The small molecule below binds the protein below.
Small molecule (SMILES): C[Se]CC[C@H](N)C(=O)O

Binding-site contacts:
Ligand atom N contacts residue TYR42 of chain 3.A at 4.3 Å.
Ligand atom CG contacts residue ACT1 of chain 3.S at 3.7 Å.
Ligand atom CG contacts residue ASP172 of chain 3.A at 3.8 Å.
Ligand atom SE contacts residue HIS61 of chain 3.A at 3.6 Å.
Ligand atom O contacts residue TYR197 of chain 3.A at 4.2 Å.
Ligand atom SE contacts residue GLN60 of chain 3.A at 3.9 Å.
Ligand atom C contacts residue ASN199 of chain 3.A at 4.0 Å.
Ligand atom CB contacts residue HIS61 of chain 3.A at 4.4 Å.
Ligand atom CB contacts residue ASN199 of chain 3.A at 3.9 Å.
Ligand atom CE contacts residue PHE59 of chain 3.A at 3.7 Å (hydrophobic).
Ligand atom OXT contacts residue ACT1 of chain 3.S at 2.3 Å (h-bond).
Ligand atom CB contacts residue PHE59 of chain 3.A at 3.4 Å (hydrophobic).
Ligand atom O contacts residue ASN199 of chain 3.A at 3.0 Å (h-bond).
Ligand atom SE contacts residue TYR64 of chain 3.A at 3.6 Å.
Ligand atom N contacts residue PHE59 of chain 3.A at 4.2 Å.
Ligand atom CE contacts residue TYR42 of chain 3.A at 3.6 Å (hydrophobic).
Ligand atom CG contacts residue HIS61 of chain 3.A at 3.8 Å.
Ligand atom CE contacts residue GLN60 of chain 3.A at 3.8 Å.
Ligand atom SE contacts residue PHE59 of chain 3.A at 4.4 Å.
Ligand atom OXT contacts residue ASP172 of chain 3.A at 3.6 Å.
Ligand atom O contacts residue ACT1 of chain 3.S at 3.7 Å.
Ligand atom N contacts residue ASN199 of chain 3.A at 3.1 Å (h-bond).
Ligand atom C contacts residue CYS85 of chain 3.A at 4.0 Å (hydrophobic).
Ligand atom CA contacts residue TYR42 of chain 3.A at 3.7 Å (hydrophobic).
Ligand atom N contacts residue CYS85 of chain 3.A at 4.0 Å.
Ligand atom CB contacts residue TYR42 of chain 3.A at 4.0 Å (hydrophobic).
Ligand atom O contacts residue CYS85 of chain 3.A at 3.7 Å.
Ligand atom CE contacts residue TYR64 of chain 3.A at 3.9 Å (hydrophobic).
Ligand atom CG contacts residue TYR42 of chain 3.A at 4.1 Å (hydrophobic).
Ligand atom CA contacts residue ASP172 of chain 3.A at 3.7 Å.
Ligand atom C contacts residue HIS61 of chain 3.A at 4.4 Å.
Ligand atom CA contacts residue PHE59 of chain 3.A at 4.4 Å (hydrophobic).
Ligand atom C contacts residue ACT1 of chain 3.S at 3.4 Å.
Ligand atom CB contacts residue ASP172 of chain 3.A at 4.3 Å.
Ligand atom CG contacts residue PHE59 of chain 3.A at 4.4 Å (hydrophobic).
Ligand atom N contacts residue THR174 of chain 3.A at 3.5 Å (h-bond).
Ligand atom OXT contacts residue CYS85 of chain 3.A at 3.7 Å.
Ligand atom CA contacts residue ASN199 of chain 3.A at 4.0 Å.
Ligand atom O contacts residue HIS61 of chain 3.A at 3.8 Å.
Ligand atom C contacts residue ASP172 of chain 3.A at 4.2 Å.

Sequence of chain 3.A:
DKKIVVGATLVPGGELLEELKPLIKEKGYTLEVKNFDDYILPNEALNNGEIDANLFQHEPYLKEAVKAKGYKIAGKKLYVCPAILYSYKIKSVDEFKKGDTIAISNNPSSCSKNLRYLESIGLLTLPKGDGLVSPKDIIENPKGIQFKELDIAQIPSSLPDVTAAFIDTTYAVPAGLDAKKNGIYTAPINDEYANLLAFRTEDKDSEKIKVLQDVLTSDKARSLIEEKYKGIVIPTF